A small-molecule ligand and the protein it binds are described below.
Small molecule (SMILES): COC(=O)[C@H](Cc1ccc(OC(=O)C#Cc2ccc(OC)cc2O)cc1)Nc1ccccc1C(=O)c1ccccc1

Sequence of chain 1.A:
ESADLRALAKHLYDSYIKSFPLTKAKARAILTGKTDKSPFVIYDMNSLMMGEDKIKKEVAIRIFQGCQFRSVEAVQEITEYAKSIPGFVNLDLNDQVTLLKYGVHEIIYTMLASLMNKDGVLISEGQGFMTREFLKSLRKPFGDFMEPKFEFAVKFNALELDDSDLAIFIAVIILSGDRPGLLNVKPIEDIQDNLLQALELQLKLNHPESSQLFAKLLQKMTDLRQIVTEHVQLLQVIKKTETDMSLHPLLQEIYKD

Binding-site contacts:
Ligand atom C3 contacts residue PHE159 of chain 1.A at 2.9 Å (hydrophobic).
Ligand atom C3 contacts residue PHE162 of chain 1.A at 3.0 Å (hydrophobic).
Ligand atom C17 contacts residue TYR272 of chain 1.A at 3.0 Å (hydrophobic).
Ligand atom N contacts residue PHE162 of chain 1.A at 3.2 Å.
Ligand atom C6 contacts residue PHE162 of chain 1.A at 2.9 Å (hydrophobic).
Ligand atom O2 contacts residue HIS248 of chain 1.A at 2.6 Å.
Ligand atom C10 contacts residue GLN85 of chain 1.A at 2.9 Å.
Ligand atom C11 contacts residue GLN85 of chain 1.A at 3.4 Å.
Ligand atom O contacts residue MET163 of chain 1.A at 3.0 Å (h-bond).
Ligand atom O6 contacts residue ILE140 of chain 1.A at 3.4 Å.
Ligand atom C7 contacts residue CYS84 of chain 1.A at 3.3 Å (hydrophobic).
Ligand atom C contacts residue CYS84 of chain 1.A at 3.5 Å (hydrophobic).
Ligand atom C9 contacts residue PHE81 of chain 1.A at 2.4 Å (hydrophobic).
Ligand atom O4 contacts residue LEU129 of chain 1.A at 3.4 Å.
Ligand atom C19 contacts residue LEU129 of chain 1.A at 3.3 Å (hydrophobic).
Ligand atom C14 contacts residue TYR272 of chain 1.A at 3.5 Å (hydrophobic).
Ligand atom O2 contacts residue HIS122 of chain 1.A at 3.4 Å (h-bond).
Ligand atom C27 contacts residue ARG87 of chain 1.A at 3.2 Å.
Ligand atom C17 contacts residue LEU268 of chain 1.A at 3.3 Å (hydrophobic).
Ligand atom O1 contacts residue TYR272 of chain 1.A at 3.4 Å (h-bond).
Ligand atom C7 contacts residue PHE162 of chain 1.A at 3.4 Å (hydrophobic).
Ligand atom C1 contacts residue MET163 of chain 1.A at 2.8 Å (hydrophobic).
Ligand atom C contacts residue MET163 of chain 1.A at 2.6 Å (hydrophobic).
Ligand atom C10 contacts residue PHE81 of chain 1.A at 2.7 Å (hydrophobic).
Ligand atom C17 contacts residue GLN85 of chain 1.A at 3.2 Å.
Ligand atom C4 contacts residue PHE162 of chain 1.A at 2.6 Å (hydrophobic).
Ligand atom C12 contacts residue CYS84 of chain 1.A at 3.4 Å (hydrophobic).
Ligand atom C22 contacts residue SER88 of chain 1.A at 3.3 Å.
Ligand atom C25 contacts residue ARG87 of chain 1.A at 3.5 Å.
Ligand atom C1 contacts residue LEU152 of chain 1.A at 3.2 Å (hydrophobic).
Ligand atom O contacts residue PHE162 of chain 1.A at 2.8 Å.
Ligand atom C8 contacts residue PHE81 of chain 1.A at 3.1 Å (hydrophobic).
Ligand atom O3 contacts residue ARG87 of chain 1.A at 3.5 Å.
Ligand atom C14 contacts residue HIS248 of chain 1.A at 3.3 Å.
Ligand atom O1 contacts residue LEU268 of chain 1.A at 3.2 Å.
Ligand atom O2 contacts residue TYR272 of chain 1.A at 2.8 Å (h-bond).
Ligand atom C12 contacts residue PHE162 of chain 1.A at 3.4 Å (hydrophobic).
Ligand atom C5 contacts residue PHE162 of chain 1.A at 3.4 Å (hydrophobic).
Ligand atom C5 contacts residue MET163 of chain 1.A at 3.2 Å (hydrophobic).
Ligand atom N contacts residue HIS248 of chain 1.A at 3.5 Å.